Binding-site contacts:
Ligand atom C9 contacts residue THR119 of chain 1.A at 3.6 Å.
Ligand atom C19 contacts residue TYR192 of chain 1.A at 3.8 Å (hydrophobic).
Ligand atom C17 contacts residue ALA270 of chain 1.A at 3.2 Å (hydrophobic).
Ligand atom C15 contacts residue SER187 of chain 1.A at 3.4 Å.
Ligand atom C13 contacts residue ALA118 of chain 1.A at 3.6 Å (hydrophobic).
Ligand atom C4 contacts residue TRP266 of chain 1.A at 3.7 Å (hydrophobic).
Ligand atom C3 contacts residue PHE213 of chain 1.A at 3.4 Å (hydrophobic).
Ligand atom C9 contacts residue TYR269 of chain 1.A at 3.7 Å (hydrophobic).
Ligand atom C4 contacts residue PHE262 of chain 1.A at 3.6 Å (hydrophobic).
Ligand atom C13 contacts residue LYS297 of chain 1.A at 3.6 Å.
Ligand atom C5 contacts residue GLU123 of chain 1.A at 3.8 Å.
Ligand atom C19 contacts residue THR119 of chain 1.A at 3.2 Å.
Ligand atom C14 contacts residue LYS297 of chain 1.A at 2.4 Å.
Ligand atom C6 contacts residue GLU123 of chain 1.A at 3.8 Å.
Ligand atom C5 contacts residue TRP266 of chain 1.A at 3.8 Å (hydrophobic).
Ligand atom C3 contacts residue GLU123 of chain 1.A at 4.0 Å.
Ligand atom C3 contacts residue HIS212 of chain 1.A at 3.9 Å.
Ligand atom C2 contacts residue PHE213 of chain 1.A at 3.6 Å (hydrophobic).
Ligand atom C11 contacts residue THR119 of chain 1.A at 3.6 Å.
Ligand atom C18 contacts residue TRP266 of chain 1.A at 3.6 Å (hydrophobic).
Ligand atom C14 contacts residue CYS188 of chain 1.A at 3.8 Å (hydrophobic).
Ligand atom C12 contacts residue CYS188 of chain 1.A at 3.2 Å (hydrophobic).
Ligand atom C12 contacts residue ALA118 of chain 1.A at 3.5 Å (hydrophobic).
Ligand atom C2 contacts residue HIS212 of chain 1.A at 3.5 Å.
Ligand atom C14 contacts residue GLU114 of chain 1.A at 3.6 Å.
Ligand atom C10 contacts residue THR119 of chain 1.A at 3.8 Å.
Ligand atom C15 contacts residue GLU114 of chain 1.A at 3.9 Å.
Ligand atom C15 contacts residue ALA293 of chain 1.A at 3.7 Å (hydrophobic).
Ligand atom C10 contacts residue TYR269 of chain 1.A at 3.8 Å (hydrophobic).
Ligand atom C20 contacts residue ALA293 of chain 1.A at 3.7 Å (hydrophobic).
Ligand atom C16 contacts residue MET208 of chain 1.A at 3.4 Å (hydrophobic).
Ligand atom C11 contacts residue CYS188 of chain 1.A at 3.9 Å (hydrophobic).
Ligand atom C15 contacts residue LYS297 of chain 1.A at 1.4 Å.
Ligand atom C8 contacts residue TYR269 of chain 1.A at 3.5 Å (hydrophobic).
Ligand atom C14 contacts residue ALA118 of chain 1.A at 3.8 Å (hydrophobic).
Ligand atom C18 contacts residue GLY122 of chain 1.A at 3.6 Å.
Ligand atom C2 contacts residue GLU123 of chain 1.A at 3.7 Å.
Ligand atom C20 contacts residue TRP266 of chain 1.A at 3.9 Å (hydrophobic).
Ligand atom C11 contacts residue TYR269 of chain 1.A at 3.9 Å (hydrophobic).
Ligand atom C19 contacts residue ILE190 of chain 1.A at 3.5 Å (hydrophobic).

The small molecule below binds the protein below.
Small molecule (SMILES): CC1=C(/C=C/C(C)=C/C=C/C(C)=C/C=O)C(C)(C)CCC1

Sequence of chain 1.A:
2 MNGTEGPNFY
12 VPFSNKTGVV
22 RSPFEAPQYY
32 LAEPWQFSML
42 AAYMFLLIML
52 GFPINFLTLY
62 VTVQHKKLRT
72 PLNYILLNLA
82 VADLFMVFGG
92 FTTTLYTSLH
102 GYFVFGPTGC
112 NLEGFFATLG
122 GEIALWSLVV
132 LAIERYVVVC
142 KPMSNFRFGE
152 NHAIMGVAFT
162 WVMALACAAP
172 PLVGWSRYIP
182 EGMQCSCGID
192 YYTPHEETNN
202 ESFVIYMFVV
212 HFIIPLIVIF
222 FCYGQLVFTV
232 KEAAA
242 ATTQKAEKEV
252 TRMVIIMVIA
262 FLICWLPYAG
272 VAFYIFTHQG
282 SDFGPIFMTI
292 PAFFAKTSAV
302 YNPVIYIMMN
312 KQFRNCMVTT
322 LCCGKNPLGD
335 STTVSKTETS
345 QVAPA